This small molecule binds to this protein.
Small molecule (SMILES): CC(=O)N[C@@H]1[C@@H](O)[C@H](O)[C@@H](CO)O[C@H]1O

Sequence of chain 1.C:
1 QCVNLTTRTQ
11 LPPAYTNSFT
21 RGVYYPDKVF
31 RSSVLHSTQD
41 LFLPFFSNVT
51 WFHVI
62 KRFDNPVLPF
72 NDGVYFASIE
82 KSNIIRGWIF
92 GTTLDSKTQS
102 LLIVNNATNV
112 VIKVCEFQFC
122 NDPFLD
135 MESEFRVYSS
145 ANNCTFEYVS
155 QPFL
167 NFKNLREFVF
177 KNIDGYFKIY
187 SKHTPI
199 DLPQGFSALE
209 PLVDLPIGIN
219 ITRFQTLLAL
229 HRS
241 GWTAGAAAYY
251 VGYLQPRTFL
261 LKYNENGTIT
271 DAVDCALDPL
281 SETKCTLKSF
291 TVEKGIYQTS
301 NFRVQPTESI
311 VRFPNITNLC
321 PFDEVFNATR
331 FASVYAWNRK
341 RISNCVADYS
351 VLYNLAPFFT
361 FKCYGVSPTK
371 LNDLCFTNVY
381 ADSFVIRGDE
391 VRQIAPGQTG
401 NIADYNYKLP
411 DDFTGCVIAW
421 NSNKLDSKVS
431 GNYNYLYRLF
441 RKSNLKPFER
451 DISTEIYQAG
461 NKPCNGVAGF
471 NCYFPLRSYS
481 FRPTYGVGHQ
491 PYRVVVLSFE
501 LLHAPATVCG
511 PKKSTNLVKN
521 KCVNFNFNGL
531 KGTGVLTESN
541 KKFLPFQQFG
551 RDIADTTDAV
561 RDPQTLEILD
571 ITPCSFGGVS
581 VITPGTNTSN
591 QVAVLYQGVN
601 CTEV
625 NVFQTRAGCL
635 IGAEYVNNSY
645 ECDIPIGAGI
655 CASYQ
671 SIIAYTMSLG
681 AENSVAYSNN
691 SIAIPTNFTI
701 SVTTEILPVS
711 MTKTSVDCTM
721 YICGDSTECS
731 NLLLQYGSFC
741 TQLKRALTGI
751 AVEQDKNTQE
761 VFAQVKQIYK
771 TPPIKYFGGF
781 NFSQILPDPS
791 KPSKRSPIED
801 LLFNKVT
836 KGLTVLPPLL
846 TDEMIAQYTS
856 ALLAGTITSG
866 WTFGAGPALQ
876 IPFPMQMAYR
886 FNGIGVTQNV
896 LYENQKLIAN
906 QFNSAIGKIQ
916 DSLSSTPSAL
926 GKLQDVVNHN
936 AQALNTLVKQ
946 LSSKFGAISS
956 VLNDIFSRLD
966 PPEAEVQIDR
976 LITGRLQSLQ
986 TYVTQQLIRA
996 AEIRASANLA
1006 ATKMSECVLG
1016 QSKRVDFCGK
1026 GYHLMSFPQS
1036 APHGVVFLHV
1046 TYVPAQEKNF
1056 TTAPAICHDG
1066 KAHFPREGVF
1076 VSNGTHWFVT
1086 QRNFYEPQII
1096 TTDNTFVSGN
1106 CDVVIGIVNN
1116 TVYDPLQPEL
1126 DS

Binding-site contacts:
Ligand atom O5 contacts residue THR220 of chain 1.C at 4.0 Å.
Ligand atom O5 contacts residue ASN218 of chain 1.C at 2.4 Å (h-bond).
Ligand atom O7 contacts residue ASN218 of chain 1.C at 3.4 Å (h-bond).
Ligand atom C2 contacts residue ASN218 of chain 1.C at 2.5 Å.
Ligand atom C1 contacts residue ASN218 of chain 1.C at 1.4 Å.
Ligand atom C3 contacts residue ASN218 of chain 1.C at 3.8 Å.
Ligand atom C4 contacts residue ASN218 of chain 1.C at 4.2 Å.
Ligand atom C7 contacts residue ASN218 of chain 1.C at 3.3 Å.
Ligand atom C8 contacts residue ASN218 of chain 1.C at 4.3 Å.
Ligand atom N2 contacts residue ASN218 of chain 1.C at 2.9 Å (h-bond).
Ligand atom C5 contacts residue ASN218 of chain 1.C at 3.7 Å.
Ligand atom C5 contacts residue THR220 of chain 1.C at 4.2 Å.
Ligand atom C1 contacts residue THR220 of chain 1.C at 4.1 Å.